Sequence of chain 3.B:
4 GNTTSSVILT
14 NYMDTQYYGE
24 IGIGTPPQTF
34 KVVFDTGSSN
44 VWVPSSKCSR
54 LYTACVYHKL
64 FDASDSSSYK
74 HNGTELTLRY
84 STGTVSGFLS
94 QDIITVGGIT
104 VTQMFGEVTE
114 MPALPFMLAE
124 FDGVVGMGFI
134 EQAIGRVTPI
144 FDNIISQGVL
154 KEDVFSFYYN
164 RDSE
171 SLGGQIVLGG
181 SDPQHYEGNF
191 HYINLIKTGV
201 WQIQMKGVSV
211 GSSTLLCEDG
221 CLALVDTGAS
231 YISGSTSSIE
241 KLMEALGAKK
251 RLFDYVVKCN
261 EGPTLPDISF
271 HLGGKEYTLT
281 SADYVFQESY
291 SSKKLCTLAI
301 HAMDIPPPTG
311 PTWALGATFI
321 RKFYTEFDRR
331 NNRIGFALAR

A small-molecule ligand and the protein it binds are described below.
Small molecule (SMILES): CC(C)CNC(=O)[C@@H](C[C@H](O)[C@@H]1COCc2cccc(c2)[C@H](c2ccccc2)NC(=O)c2cc(cc(N(C)S(C)(=O)=O)c2)C(=O)N1)C(C)C

Binding-site contacts:
Ligand atom N1 contacts residue GLY228 of chain 3.B at 3.2 Å (h-bond).
Ligand atom C5 contacts residue GLY40 of chain 3.B at 3.5 Å.
Ligand atom O33 contacts residue SER233 of chain 3.B at 3.5 Å (h-bond).
Ligand atom O12 contacts residue TYR83 of chain 3.B at 3.3 Å.
Ligand atom C4 contacts residue ASP226 of chain 3.B at 3.5 Å.
Ligand atom C46 contacts residue TYR20 of chain 3.B at 3.3 Å (hydrophobic).
Ligand atom O32 contacts residue THR85 of chain 3.B at 3.0 Å (h-bond).
Ligand atom O8 contacts residue ASP38 of chain 3.B at 2.7 Å (salt-bridge).
Ligand atom C30 contacts residue ALA229 of chain 3.B at 3.5 Å (hydrophobic).
Ligand atom O31 contacts residue SER230 of chain 3.B at 3.1 Å (h-bond).
Ligand atom C30 contacts residue SER230 of chain 3.B at 2.8 Å.
Ligand atom C7 contacts residue ASP38 of chain 3.B at 3.2 Å.
Ligand atom C25 contacts residue THR85 of chain 3.B at 3.4 Å.
Ligand atom C26 contacts residue SER230 of chain 3.B at 3.3 Å.
Ligand atom O34 contacts residue HIS301 of chain 3.B at 3.5 Å.
Ligand atom N35 contacts residue SER230 of chain 3.B at 3.5 Å (h-bond).
Ligand atom C30 contacts residue TYR231 of chain 3.B at 2.8 Å (hydrophobic).
Ligand atom C48 contacts residue THR227 of chain 3.B at 3.2 Å.
Ligand atom O8 contacts residue ASP226 of chain 3.B at 2.7 Å (salt-bridge).
Ligand atom O12 contacts residue SER84 of chain 3.B at 3.0 Å (h-bond).
Ligand atom C20 contacts residue THR85 of chain 3.B at 3.5 Å.
Ligand atom C40 contacts residue PHE124 of chain 3.B at 3.4 Å (hydrophobic).
Ligand atom N35 contacts residue GLY228 of chain 3.B at 3.2 Å (h-bond).
Ligand atom C24 contacts residue THR85 of chain 3.B at 3.4 Å.
Ligand atom C45 contacts residue VAL36 of chain 3.B at 3.4 Å (hydrophobic).
Ligand atom O8 contacts residue GLY40 of chain 3.B at 3.5 Å.
Ligand atom C49 contacts residue GLY228 of chain 3.B at 3.5 Å.
Ligand atom O32 contacts residue SER84 of chain 3.B at 3.5 Å (h-bond).
Ligand atom C3 contacts residue ASP38 of chain 3.B at 3.6 Å.
Ligand atom C47 contacts residue TYR20 of chain 3.B at 3.2 Å (hydrophobic).
Ligand atom N18 contacts residue GLY40 of chain 3.B at 2.9 Å (h-bond).
Ligand atom C42 contacts residue GLY228 of chain 3.B at 3.4 Å.
Ligand atom C49 contacts residue THR18 of chain 3.B at 3.2 Å.
Ligand atom C46 contacts residue VAL36 of chain 3.B at 3.3 Å (hydrophobic).
Ligand atom C17 contacts residue GLY40 of chain 3.B at 3.3 Å.
Ligand atom C44 contacts residue THR18 of chain 3.B at 3.4 Å.
Ligand atom C24 contacts residue GLY228 of chain 3.B at 3.4 Å.
Ligand atom O34 contacts residue SER233 of chain 3.B at 3.4 Å.
Ligand atom C19 contacts residue THR85 of chain 3.B at 3.3 Å.
Ligand atom C47 contacts residue THR227 of chain 3.B at 3.4 Å.